Binding-site contacts:
Ligand atom O6 contacts residue THR50 of chain 1.BB at 4.5 Å.
Ligand atom C8 contacts residue SER54 of chain 1.BB at 3.1 Å.
Ligand atom O7 contacts residue ASN48 of chain 1.BB at 3.7 Å.
Ligand atom C8 contacts residue PHE115 of chain 1.BB at 3.9 Å (hydrophobic).
Ligand atom C5 contacts residue ASN48 of chain 1.BB at 3.7 Å.
Ligand atom C8 contacts residue ARG56 of chain 1.BB at 4.3 Å.
Ligand atom O5 contacts residue THR50 of chain 1.BB at 3.8 Å.
Ligand atom C7 contacts residue SER54 of chain 1.BB at 4.4 Å.
Ligand atom C2 contacts residue ASN48 of chain 1.BB at 2.4 Å.
Ligand atom C7 contacts residue ASN48 of chain 1.BB at 3.5 Å.
Ligand atom C7 contacts residue SER55 of chain 1.BB at 4.3 Å.
Ligand atom O7 contacts residue TYR59 of chain 1.BB at 2.3 Å (h-bond).
Ligand atom C7 contacts residue THR57 of chain 1.BB at 4.0 Å.
Ligand atom C8 contacts residue THR50 of chain 1.BB at 4.3 Å.
Ligand atom C1 contacts residue THR50 of chain 1.BB at 4.4 Å.
Ligand atom O7 contacts residue THR57 of chain 1.BB at 3.8 Å.
Ligand atom N2 contacts residue ASN48 of chain 1.BB at 2.9 Å (h-bond).
Ligand atom C5 contacts residue THR50 of chain 1.BB at 3.8 Å.
Ligand atom C7 contacts residue TYR59 of chain 1.BB at 3.4 Å (hydrophobic).
Ligand atom C8 contacts residue TYR59 of chain 1.BB at 3.9 Å (hydrophobic).
Ligand atom O5 contacts residue ASN48 of chain 1.BB at 2.4 Å (h-bond).
Ligand atom C8 contacts residue TYR139 of chain 1.BB at 3.4 Å (hydrophobic).
Ligand atom C8 contacts residue THR57 of chain 1.BB at 3.8 Å.
Ligand atom C7 contacts residue TYR139 of chain 1.BB at 3.8 Å (hydrophobic).
Ligand atom O1S6 contacts residue GLY53 of chain 1.BB at 3.9 Å.
Ligand atom C6 contacts residue THR50 of chain 1.BB at 3.6 Å.
Ligand atom C4 contacts residue ASN48 of chain 1.BB at 4.2 Å.
Ligand atom C1 contacts residue ASN48 of chain 1.BB at 1.4 Å.
Ligand atom C3 contacts residue ASN48 of chain 1.BB at 3.8 Å.
Ligand atom C8 contacts residue SER55 of chain 1.BB at 3.2 Å.
Ligand atom N2 contacts residue TYR139 of chain 1.BB at 3.6 Å.

Sequence of chain 1.BB:
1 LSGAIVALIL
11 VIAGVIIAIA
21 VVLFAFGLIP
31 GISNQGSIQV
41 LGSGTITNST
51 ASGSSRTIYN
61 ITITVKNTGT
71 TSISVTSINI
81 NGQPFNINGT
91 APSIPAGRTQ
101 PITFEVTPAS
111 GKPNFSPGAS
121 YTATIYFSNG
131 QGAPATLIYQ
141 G

The small molecule below binds the protein below.
Small molecule (SMILES): CC(=O)N[C@H]1[C@H](O[C@H]2[C@H](O)[C@@H](NC(C)=O)CO[C@@H]2CO)O[C@H](CO)[C@@H](O)[C@@H]1O[C@@H]1O[C@H](CS(=O)(=O)O)[C@@H](O)[C@H](O)[C@H]1O